Binding-site contacts:
Ligand atom O7 contacts residue ASN154 of chain 22.C at 3.8 Å.
Ligand atom C5 contacts residue SER157 of chain 22.C at 4.3 Å.
Ligand atom C2 contacts residue ASN154 of chain 22.C at 2.5 Å.
Ligand atom N2 contacts residue ASN154 of chain 22.C at 3.1 Å (h-bond).
Ligand atom C7 contacts residue ASN154 of chain 22.C at 3.4 Å.
Ligand atom C1 contacts residue ASN154 of chain 22.C at 1.4 Å.
Ligand atom O5 contacts residue SER157 of chain 22.C at 3.5 Å (h-bond).
Ligand atom C4 contacts residue ASN154 of chain 22.C at 4.2 Å.
Ligand atom C1 contacts residue SER157 of chain 22.C at 4.2 Å.
Ligand atom C1 contacts residue SER156 of chain 22.C at 4.1 Å.
Ligand atom O5 contacts residue SER156 of chain 22.C at 4.3 Å.
Ligand atom O6 contacts residue SER157 of chain 22.C at 4.4 Å.
Ligand atom C8 contacts residue ASN154 of chain 22.C at 3.8 Å.
Ligand atom C3 contacts residue ASN154 of chain 22.C at 3.9 Å.
Ligand atom C5 contacts residue SER156 of chain 22.C at 4.4 Å.
Ligand atom C5 contacts residue ASN154 of chain 22.C at 3.6 Å.
Ligand atom O5 contacts residue ASN154 of chain 22.C at 2.3 Å (h-bond).
Ligand atom C6 contacts residue SER157 of chain 22.C at 4.1 Å.

Sequence of chain 22.C:
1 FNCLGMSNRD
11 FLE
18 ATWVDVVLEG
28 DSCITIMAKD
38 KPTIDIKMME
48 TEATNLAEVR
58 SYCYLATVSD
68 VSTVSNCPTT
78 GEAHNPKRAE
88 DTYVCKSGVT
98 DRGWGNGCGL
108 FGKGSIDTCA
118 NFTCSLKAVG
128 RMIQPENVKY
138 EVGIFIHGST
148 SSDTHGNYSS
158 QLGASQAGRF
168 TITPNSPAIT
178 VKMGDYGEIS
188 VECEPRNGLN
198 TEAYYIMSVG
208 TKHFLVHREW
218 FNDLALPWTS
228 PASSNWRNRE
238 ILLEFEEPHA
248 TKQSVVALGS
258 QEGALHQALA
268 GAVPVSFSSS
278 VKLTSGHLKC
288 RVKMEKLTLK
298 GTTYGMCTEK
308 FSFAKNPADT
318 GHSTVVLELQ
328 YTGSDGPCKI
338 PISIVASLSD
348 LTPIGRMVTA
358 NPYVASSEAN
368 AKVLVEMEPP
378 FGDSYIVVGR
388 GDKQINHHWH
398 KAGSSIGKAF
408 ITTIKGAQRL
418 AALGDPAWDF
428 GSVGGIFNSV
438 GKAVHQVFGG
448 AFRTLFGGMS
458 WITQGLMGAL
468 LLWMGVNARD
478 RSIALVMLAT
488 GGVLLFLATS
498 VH

The protein below binds the small molecule below.
Small molecule (SMILES): CC(=O)N[C@@H]1[C@@H](O)[C@H](O)[C@@H](CO)O[C@H]1O